Binding-site contacts:
Ligand atom OAW contacts residue ARG203 of chain 1.A at 4.0 Å.
Ligand atom CAQ contacts residue ILE108 of chain 1.A at 3.9 Å (hydrophobic).
Ligand atom CAV contacts residue MET19 of chain 1.A at 3.9 Å (hydrophobic).
Ligand atom CAD contacts residue ARG200 of chain 1.A at 3.8 Å.
Ligand atom CAR contacts residue ARG203 of chain 1.A at 3.4 Å.
Ligand atom CAZ contacts residue Y011 of chain 1.L at 3.7 Å.
Ligand atom CBB contacts residue MET192 of chain 1.A at 3.7 Å (hydrophobic).
Ligand atom CAY contacts residue ARG200 of chain 1.A at 3.7 Å.
Ligand atom CAK contacts residue ILE108 of chain 1.A at 3.6 Å (hydrophobic).
Ligand atom CBA contacts residue PHE188 of chain 1.A at 4.0 Å (hydrophobic).
Ligand atom CBD contacts residue GLN104 of chain 1.A at 3.9 Å.
Ligand atom CAR contacts residue ARG200 of chain 1.A at 4.0 Å.
Ligand atom OAW contacts residue ARG200 of chain 1.A at 3.4 Å (salt-bridge).
Ligand atom CAR contacts residue ILE199 of chain 1.A at 3.9 Å (hydrophobic).
Ligand atom CAP contacts residue LEU107 of chain 1.A at 3.3 Å (hydrophobic).
Ligand atom OAH contacts residue ASN72 of chain 1.H at 4.0 Å.
Ligand atom CAS contacts residue ILE199 of chain 1.A at 3.8 Å (hydrophobic).
Ligand atom CAT contacts residue GLN104 of chain 1.A at 3.2 Å.
Ligand atom OAF contacts residue MET19 of chain 1.A at 3.2 Å (h-bond).
Ligand atom CAE contacts residue MET192 of chain 1.A at 3.3 Å (hydrophobic).
Ligand atom CAT contacts residue ILE199 of chain 1.A at 3.7 Å (hydrophobic).
Ligand atom CAC contacts residue MET192 of chain 1.A at 3.8 Å (hydrophobic).
Ligand atom CAY contacts residue MET19 of chain 1.A at 3.9 Å (hydrophobic).
Ligand atom CAO contacts residue MET192 of chain 1.A at 3.6 Å (hydrophobic).
Ligand atom CAP contacts residue ALA111 of chain 1.A at 3.9 Å (hydrophobic).
Ligand atom CAN contacts residue LEU107 of chain 1.A at 3.7 Å (hydrophobic).
Ligand atom CAX contacts residue MET19 of chain 1.A at 3.5 Å (hydrophobic).
Ligand atom CAE contacts residue ALA196 of chain 1.A at 3.7 Å (hydrophobic).
Ligand atom OAG contacts residue MET19 of chain 1.A at 3.6 Å.
Ligand atom CAJ contacts residue LEU107 of chain 1.A at 3.8 Å (hydrophobic).
Ligand atom CAR contacts residue GLN104 of chain 1.A at 3.6 Å.
Ligand atom OAH contacts residue MET19 of chain 1.A at 3.3 Å (h-bond).
Ligand atom CBG contacts residue GLN104 of chain 1.A at 3.8 Å.
Ligand atom CAD contacts residue Y011 of chain 1.L at 4.0 Å.
Ligand atom CAD contacts residue ALA196 of chain 1.A at 3.7 Å (hydrophobic).
Ligand atom CAK contacts residue GLN104 of chain 1.A at 3.4 Å.
Ligand atom CAI contacts residue Y011 of chain 1.L at 3.6 Å.
Ligand atom OAH contacts residue ARG200 of chain 1.A at 4.0 Å.
Ligand atom CAM contacts residue ARG200 of chain 1.A at 3.5 Å.
Ligand atom CBE contacts residue LEU107 of chain 1.A at 3.9 Å (hydrophobic).

Sequence of chain 1.A:
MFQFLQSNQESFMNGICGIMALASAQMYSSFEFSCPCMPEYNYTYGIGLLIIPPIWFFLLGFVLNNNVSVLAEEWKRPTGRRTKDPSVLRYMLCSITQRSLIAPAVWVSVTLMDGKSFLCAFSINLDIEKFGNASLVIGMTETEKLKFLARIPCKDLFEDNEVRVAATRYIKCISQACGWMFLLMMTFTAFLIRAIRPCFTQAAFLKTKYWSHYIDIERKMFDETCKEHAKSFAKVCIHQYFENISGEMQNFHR

Sequence of chain 1.H:
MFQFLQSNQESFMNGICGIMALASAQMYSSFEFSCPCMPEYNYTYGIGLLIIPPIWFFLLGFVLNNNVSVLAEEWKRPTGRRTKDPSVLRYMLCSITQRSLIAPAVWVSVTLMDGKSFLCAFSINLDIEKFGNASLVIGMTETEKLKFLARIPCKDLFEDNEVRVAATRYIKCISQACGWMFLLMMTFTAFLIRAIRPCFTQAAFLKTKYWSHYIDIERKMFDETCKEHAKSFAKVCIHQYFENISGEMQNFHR

This small molecule binds to this protein.
Small molecule (SMILES): CC(C)CCC[C@@H](C)[C@H]1CC[C@H]2[C@@H]3CC=C4C[C@@H](OC(=O)CCC(=O)O)CC[C@]4(C)[C@H]3CC[C@]12C